The small molecule below binds the protein below.
Small molecule (SMILES): Nc1ccn([C@H]2C[C@H](O)[C@@H](COP(=O)(O)O)O2)c(=O)n1

Binding-site contacts:
Ligand atom C3' contacts residue TRP201 of chain 5.A at 4.1 Å (hydrophobic).
Ligand atom C3' contacts residue LYS682 of chain 5.A at 3.8 Å.
Ligand atom OP1 contacts residue PRO423 of chain 5.A at 3.6 Å.
Ligand atom C2' contacts residue LYS682 of chain 5.A at 3.6 Å.
Ligand atom O2 contacts residue LYS682 of chain 5.A at 4.2 Å.
Ligand atom O2 contacts residue TRP201 of chain 5.A at 4.3 Å.
Ligand atom C1' contacts residue LYS682 of chain 5.A at 4.5 Å.
Ligand atom N1 contacts residue TRP201 of chain 5.A at 4.0 Å.
Ligand atom N4 contacts residue GLY198 of chain 5.A at 3.8 Å.
Ligand atom O4' contacts residue TRP201 of chain 5.A at 4.5 Å.
Ligand atom N4 contacts residue ASP199 of chain 5.A at 4.0 Å.
Ligand atom C1' contacts residue TRP201 of chain 5.A at 4.5 Å (hydrophobic).
Ligand atom N3 contacts residue TRP201 of chain 5.A at 3.6 Å.
Ligand atom O2 contacts residue LEU197 of chain 5.A at 4.0 Å.
Ligand atom O3' contacts residue LYS682 of chain 5.A at 3.1 Å (salt-bridge).
Ligand atom C2' contacts residue TRP201 of chain 5.A at 3.6 Å (hydrophobic).
Ligand atom C4' contacts residue TRP201 of chain 5.A at 4.3 Å (hydrophobic).
Ligand atom C5 contacts residue TRP201 of chain 5.A at 3.4 Å (hydrophobic).
Ligand atom C5' contacts residue TRP201 of chain 5.A at 3.5 Å (hydrophobic).
Ligand atom C2 contacts residue TRP201 of chain 5.A at 3.9 Å (hydrophobic).
Ligand atom C4 contacts residue TRP201 of chain 5.A at 3.3 Å (hydrophobic).
Ligand atom N4 contacts residue TRP201 of chain 5.A at 3.8 Å.
Ligand atom O5' contacts residue TRP201 of chain 5.A at 3.6 Å.
Ligand atom C6 contacts residue TRP201 of chain 5.A at 3.5 Å (hydrophobic).

Sequence of chain 5.A:
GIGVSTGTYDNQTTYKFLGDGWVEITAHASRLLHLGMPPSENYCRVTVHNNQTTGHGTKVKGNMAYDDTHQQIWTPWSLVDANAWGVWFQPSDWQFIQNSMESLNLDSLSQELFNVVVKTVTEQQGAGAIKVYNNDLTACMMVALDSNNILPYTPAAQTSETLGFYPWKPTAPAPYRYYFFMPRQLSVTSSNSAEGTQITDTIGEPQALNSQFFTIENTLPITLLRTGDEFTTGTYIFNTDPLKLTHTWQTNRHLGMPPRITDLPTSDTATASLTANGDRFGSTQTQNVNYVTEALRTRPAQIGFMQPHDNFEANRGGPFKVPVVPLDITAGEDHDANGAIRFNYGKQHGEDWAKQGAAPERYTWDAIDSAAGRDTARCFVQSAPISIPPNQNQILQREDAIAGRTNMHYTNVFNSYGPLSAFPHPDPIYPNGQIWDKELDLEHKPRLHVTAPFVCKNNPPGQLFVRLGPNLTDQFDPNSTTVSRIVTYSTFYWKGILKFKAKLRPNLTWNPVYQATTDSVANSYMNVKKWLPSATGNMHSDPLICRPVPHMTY